Sequence of chain 1.A:
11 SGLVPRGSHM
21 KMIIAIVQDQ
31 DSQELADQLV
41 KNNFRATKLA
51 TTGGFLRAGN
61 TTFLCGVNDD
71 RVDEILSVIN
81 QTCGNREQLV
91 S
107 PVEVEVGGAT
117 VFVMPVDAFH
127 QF

This protein binds this small molecule.
Small molecule (SMILES): Nc1ncnc2c1ncn2[C@@H]1O[C@@H]2CO[P](=O)(O)O[C@H]3[C@@H](O)[C@H](n4cnc5c(N)ncnc54)O[C@@H]3CO[P](=O)(O)O[C@H]2[C@H]1O

Sequence of chain 1.C:
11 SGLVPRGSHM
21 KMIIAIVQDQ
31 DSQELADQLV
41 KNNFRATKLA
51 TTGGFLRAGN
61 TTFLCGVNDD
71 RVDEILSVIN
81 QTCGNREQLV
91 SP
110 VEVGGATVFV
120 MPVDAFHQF

Binding-site contacts:
Ligand atom P1 contacts residue PHE55 of chain 1.A at 3.6 Å.
Ligand atom C5'1 contacts residue LEU56 of chain 1.A at 3.7 Å (hydrophobic).
Ligand atom N61 contacts residue ARG45 of chain 1.C at 3.1 Å (salt-bridge).
Ligand atom C2' contacts residue THR47 of chain 1.C at 3.2 Å.
Ligand atom C6 contacts residue PHE118 of chain 1.A at 3.6 Å (hydrophobic).
Ligand atom N91 contacts residue PHE55 of chain 1.A at 3.5 Å.
Ligand atom N1 contacts residue ARG45 of chain 1.C at 3.7 Å.
Ligand atom C4 contacts residue THR47 of chain 1.C at 3.5 Å.
Ligand atom C2' contacts residue ALA46 of chain 1.C at 3.5 Å (hydrophobic).
Ligand atom N1 contacts residue GLY66 of chain 1.C at 2.9 Å (h-bond).
Ligand atom O2P1 contacts residue PHE55 of chain 1.A at 3.3 Å (h-bond).
Ligand atom N7 contacts residue ARG45 of chain 1.C at 3.5 Å.
Ligand atom C2 contacts residue LEU64 of chain 1.C at 3.2 Å (hydrophobic).
Ligand atom C8 contacts residue THR116 of chain 1.A at 3.5 Å.
Ligand atom N6 contacts residue GLY66 of chain 1.C at 3.0 Å (h-bond).
Ligand atom N71 contacts residue PHE55 of chain 1.A at 3.4 Å.
Ligand atom O3' contacts residue GLY53 of chain 1.A at 3.5 Å.
Ligand atom O4'1 contacts residue PHE55 of chain 1.A at 3.3 Å.
Ligand atom O1P1 contacts residue GLY54 of chain 1.A at 3.2 Å (h-bond).
Ligand atom C61 contacts residue ARG45 of chain 1.C at 3.2 Å.
Ligand atom N3 contacts residue THR47 of chain 1.C at 2.8 Å (h-bond).
Ligand atom C6 contacts residue ARG45 of chain 1.C at 3.4 Å.
Ligand atom O2P1 contacts residue GLY53 of chain 1.A at 3.4 Å.
Ligand atom N71 contacts residue ARG45 of chain 1.C at 3.6 Å.
Ligand atom C41 contacts residue PHE55 of chain 1.A at 3.6 Å (hydrophobic).
Ligand atom C1' contacts residue THR47 of chain 1.C at 3.1 Å.
Ligand atom N6 contacts residue ARG45 of chain 1.C at 3.6 Å.
Ligand atom C51 contacts residue PHE55 of chain 1.A at 3.5 Å (hydrophobic).
Ligand atom C81 contacts residue PHE55 of chain 1.A at 3.4 Å (hydrophobic).
Ligand atom C2 contacts residue GLY66 of chain 1.C at 3.6 Å.
Ligand atom O2' contacts residue THR47 of chain 1.C at 2.6 Å (h-bond).
Ligand atom C5 contacts residue ARG45 of chain 1.C at 3.3 Å.
Ligand atom N61 contacts residue ASN43 of chain 1.C at 3.3 Å (h-bond).
Ligand atom O2P1 contacts residue LEU56 of chain 1.A at 2.9 Å (h-bond).
Ligand atom O2' contacts residue ALA46 of chain 1.C at 3.5 Å (h-bond).
Ligand atom O2' contacts residue ASN60 of chain 1.A at 3.2 Å (h-bond).
Ligand atom O1P1 contacts residue PHE55 of chain 1.A at 2.9 Å (h-bond).
Ligand atom C51 contacts residue ARG45 of chain 1.C at 3.4 Å.
Ligand atom O2' contacts residue GLY53 of chain 1.A at 3.4 Å.
Ligand atom O1P contacts residue GLN127 of chain 1.C at 3.1 Å (h-bond).